Sequence of chain 1.A:
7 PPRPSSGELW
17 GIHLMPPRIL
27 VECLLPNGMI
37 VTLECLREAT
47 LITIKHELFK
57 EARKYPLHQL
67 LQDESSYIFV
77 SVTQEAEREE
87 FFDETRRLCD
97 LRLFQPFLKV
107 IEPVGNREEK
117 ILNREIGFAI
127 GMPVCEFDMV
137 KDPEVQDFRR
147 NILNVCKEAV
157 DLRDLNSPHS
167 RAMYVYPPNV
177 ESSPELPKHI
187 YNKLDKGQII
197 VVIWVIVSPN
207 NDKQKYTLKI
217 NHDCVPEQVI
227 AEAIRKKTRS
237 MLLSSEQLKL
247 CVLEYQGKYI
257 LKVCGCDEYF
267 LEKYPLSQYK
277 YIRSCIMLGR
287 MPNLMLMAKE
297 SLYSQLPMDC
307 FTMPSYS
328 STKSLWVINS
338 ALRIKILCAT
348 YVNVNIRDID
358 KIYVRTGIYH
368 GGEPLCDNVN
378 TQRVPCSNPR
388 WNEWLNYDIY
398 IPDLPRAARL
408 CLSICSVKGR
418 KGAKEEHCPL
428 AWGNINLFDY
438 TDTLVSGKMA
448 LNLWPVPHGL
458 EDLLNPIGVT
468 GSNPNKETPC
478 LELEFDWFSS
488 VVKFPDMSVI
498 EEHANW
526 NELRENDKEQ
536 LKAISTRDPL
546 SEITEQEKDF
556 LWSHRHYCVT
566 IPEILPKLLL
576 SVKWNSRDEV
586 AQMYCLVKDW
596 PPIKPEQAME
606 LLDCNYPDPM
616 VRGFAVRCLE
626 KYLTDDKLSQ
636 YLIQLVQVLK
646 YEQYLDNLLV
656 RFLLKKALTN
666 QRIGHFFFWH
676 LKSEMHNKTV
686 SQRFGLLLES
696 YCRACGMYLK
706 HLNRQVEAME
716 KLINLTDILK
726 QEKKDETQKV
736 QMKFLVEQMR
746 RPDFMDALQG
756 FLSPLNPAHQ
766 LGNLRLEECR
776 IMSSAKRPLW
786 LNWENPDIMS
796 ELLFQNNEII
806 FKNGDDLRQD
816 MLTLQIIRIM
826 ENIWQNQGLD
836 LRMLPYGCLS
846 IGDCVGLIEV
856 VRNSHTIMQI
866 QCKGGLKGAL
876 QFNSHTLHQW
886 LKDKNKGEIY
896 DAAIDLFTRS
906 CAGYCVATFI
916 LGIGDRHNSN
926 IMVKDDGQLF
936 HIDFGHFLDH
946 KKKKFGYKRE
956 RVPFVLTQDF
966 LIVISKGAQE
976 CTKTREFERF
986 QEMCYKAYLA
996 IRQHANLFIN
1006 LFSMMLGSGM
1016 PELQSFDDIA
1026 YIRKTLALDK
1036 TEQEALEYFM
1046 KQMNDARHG

Binding-site contacts:
Ligand atom C1 contacts residue PHE985 of chain 1.A at 3.8 Å (hydrophobic).
Ligand atom C23 contacts residue GLN986 of chain 1.A at 3.8 Å.
Ligand atom N2 contacts residue CYS910 of chain 1.A at 3.5 Å (h-bond).
Ligand atom C5 contacts residue CYS906 of chain 1.A at 3.6 Å (hydrophobic).
Ligand atom C6 contacts residue CYS910 of chain 1.A at 3.5 Å (hydrophobic).
Ligand atom C9 contacts residue PHE965 of chain 1.A at 3.8 Å (hydrophobic).
Ligand atom C9 contacts residue ILE969 of chain 1.A at 3.8 Å (hydrophobic).
Ligand atom C7 contacts residue PHE959 of chain 1.A at 3.7 Å (hydrophobic).
Ligand atom C15 contacts residue THR913 of chain 1.A at 3.6 Å.
Ligand atom O1 contacts residue PHE959 of chain 1.A at 3.2 Å.
Ligand atom C22 contacts residue CYS910 of chain 1.A at 3.7 Å (hydrophobic).
Ligand atom C23 contacts residue ARG1052 of chain 1.A at 3.1 Å.
Ligand atom C4 contacts residue PHE959 of chain 1.A at 3.7 Å (hydrophobic).
Ligand atom C9 contacts residue PHE985 of chain 1.A at 3.6 Å (hydrophobic).
Ligand atom O2 contacts residue ARG1052 of chain 1.A at 2.6 Å (salt-bridge).
Ligand atom O3 contacts residue ARG1052 of chain 1.A at 2.7 Å (salt-bridge).
Ligand atom C20 contacts residue CYS989 of chain 1.A at 3.5 Å (hydrophobic).
Ligand atom C21 contacts residue CYS989 of chain 1.A at 3.4 Å (hydrophobic).
Ligand atom C16 contacts residue THR913 of chain 1.A at 3.4 Å.
Ligand atom O1 contacts residue CYS906 of chain 1.A at 3.5 Å (h-bond).
Ligand atom C22 contacts residue MET1048 of chain 1.A at 3.8 Å (hydrophobic).
Ligand atom C21 contacts residue PHE985 of chain 1.A at 3.8 Å (hydrophobic).
Ligand atom O2 contacts residue MET1048 of chain 1.A at 3.5 Å.
Ligand atom O3 contacts residue GLN986 of chain 1.A at 2.9 Å (h-bond).
Ligand atom C11 contacts residue ARG1052 of chain 1.A at 3.5 Å.
Ligand atom C2 contacts residue PHE985 of chain 1.A at 3.8 Å (hydrophobic).
Ligand atom C4 contacts residue CYS910 of chain 1.A at 3.8 Å (hydrophobic).
Ligand atom C5 contacts residue PHE959 of chain 1.A at 3.8 Å (hydrophobic).
Ligand atom C8 contacts residue PHE959 of chain 1.A at 3.2 Å (hydrophobic).
Ligand atom C11 contacts residue ALA1051 of chain 1.A at 3.4 Å (hydrophobic).
Ligand atom O3 contacts residue TYR990 of chain 1.A at 3.7 Å.
Ligand atom C18 contacts residue MET1048 of chain 1.A at 3.5 Å (hydrophobic).
Ligand atom C7 contacts residue CYS910 of chain 1.A at 3.8 Å (hydrophobic).
Ligand atom C21 contacts residue CYS910 of chain 1.A at 3.7 Å (hydrophobic).
Ligand atom C6 contacts residue PHE959 of chain 1.A at 3.7 Å (hydrophobic).
Ligand atom N1 contacts residue PHE959 of chain 1.A at 3.5 Å.
Ligand atom O1 contacts residue PHE965 of chain 1.A at 3.7 Å.
Ligand atom C19 contacts residue MET1048 of chain 1.A at 3.7 Å (hydrophobic).
Ligand atom C23 contacts residue MET1048 of chain 1.A at 3.5 Å (hydrophobic).
Ligand atom C22 contacts residue PHE985 of chain 1.A at 3.7 Å (hydrophobic).

The small molecule below binds the protein below.
Small molecule (SMILES): Cc1cc([C@@H](C)Nc2ccccc2C(=O)O)c2[n+](c1)C(=O)CC(N1CCCCC1)=N2